Sequence of chain 1.A:
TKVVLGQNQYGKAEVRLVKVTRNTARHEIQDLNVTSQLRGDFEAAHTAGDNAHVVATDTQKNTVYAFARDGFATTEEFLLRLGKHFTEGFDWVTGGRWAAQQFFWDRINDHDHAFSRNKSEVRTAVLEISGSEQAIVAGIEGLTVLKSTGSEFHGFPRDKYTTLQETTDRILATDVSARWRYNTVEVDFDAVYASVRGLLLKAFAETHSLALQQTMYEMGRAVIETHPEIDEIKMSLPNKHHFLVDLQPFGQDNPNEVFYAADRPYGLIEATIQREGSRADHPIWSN

The protein below binds the small molecule below.
Small molecule (SMILES): O=c1[nH]c(=O)c2[nH]c(=O)[nH]c2[nH]1

Sequence of chain 1.D:
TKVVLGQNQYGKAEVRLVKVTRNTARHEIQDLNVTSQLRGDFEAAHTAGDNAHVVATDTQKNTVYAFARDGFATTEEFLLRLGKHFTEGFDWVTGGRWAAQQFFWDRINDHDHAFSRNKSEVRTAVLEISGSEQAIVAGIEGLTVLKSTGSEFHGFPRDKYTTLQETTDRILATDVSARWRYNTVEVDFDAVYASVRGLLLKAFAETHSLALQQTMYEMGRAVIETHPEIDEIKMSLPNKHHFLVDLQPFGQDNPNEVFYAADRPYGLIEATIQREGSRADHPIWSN

Binding-site contacts:
Ligand atom O24 contacts residue ALA66 of chain 1.A at 3.9 Å.
Ligand atom C6 contacts residue THR67 of chain 1.A at 3.8 Å.
Ligand atom O13 contacts residue TYR20 of chain 1.A at 3.3 Å.
Ligand atom N1 contacts residue GLN223 of chain 1.D at 3.0 Å (h-bond).
Ligand atom C8 contacts residue ASP68 of chain 1.A at 3.9 Å.
Ligand atom C6 contacts residue PHE163 of chain 1.D at 3.7 Å (hydrophobic).
Ligand atom C5 contacts residue PHE163 of chain 1.D at 3.5 Å (hydrophobic).
Ligand atom C4 contacts residue PHE163 of chain 1.D at 3.6 Å (hydrophobic).
Ligand atom O24 contacts residue ASP68 of chain 1.A at 3.0 Å (salt-bridge).
Ligand atom O13 contacts residue GLN223 of chain 1.D at 3.1 Å (h-bond).
Ligand atom O11 contacts residue LEU222 of chain 1.D at 2.6 Å (h-bond).
Ligand atom C5 contacts residue THR67 of chain 1.A at 3.6 Å.
Ligand atom O11 contacts residue ALA221 of chain 1.D at 3.4 Å.
Ligand atom O11 contacts residue PHE163 of chain 1.D at 3.8 Å.
Ligand atom O11 contacts residue ARG180 of chain 1.D at 2.8 Å (salt-bridge).
Ligand atom C2 contacts residue GLN223 of chain 1.D at 3.7 Å.
Ligand atom N9 contacts residue THR67 of chain 1.A at 3.9 Å.
Ligand atom C8 contacts residue LEU174 of chain 1.D at 3.9 Å (hydrophobic).
Ligand atom C2 contacts residue PHE163 of chain 1.D at 3.5 Å (hydrophobic).
Ligand atom N9 contacts residue PHE163 of chain 1.D at 3.7 Å.
Ligand atom N3 contacts residue ARG180 of chain 1.D at 3.1 Å (salt-bridge).
Ligand atom O24 contacts residue LEU174 of chain 1.D at 3.4 Å.
Ligand atom O11 contacts residue GLN223 of chain 1.D at 3.6 Å.
Ligand atom N7 contacts residue PHE163 of chain 1.D at 3.9 Å.
Ligand atom C2 contacts residue LEU222 of chain 1.D at 3.7 Å (hydrophobic).
Ligand atom C2 contacts residue ASN249 of chain 1.D at 3.9 Å.
Ligand atom C2 contacts residue ARG180 of chain 1.D at 3.4 Å.
Ligand atom O24 contacts residue THR67 of chain 1.A at 3.0 Å (h-bond).
Ligand atom N7 contacts residue ALA66 of chain 1.A at 3.6 Å.
Ligand atom O13 contacts residue THR67 of chain 1.A at 3.5 Å.
Ligand atom N3 contacts residue PHE163 of chain 1.D at 3.6 Å.
Ligand atom N9 contacts residue ARG180 of chain 1.D at 3.6 Å (salt-bridge).
Ligand atom C8 contacts residue PHE163 of chain 1.D at 3.8 Å (hydrophobic).
Ligand atom N1 contacts residue PHE163 of chain 1.D at 3.6 Å.
Ligand atom C8 contacts residue THR67 of chain 1.A at 3.0 Å.
Ligand atom N3 contacts residue ASN249 of chain 1.D at 3.6 Å (h-bond).
Ligand atom C4 contacts residue ARG180 of chain 1.D at 3.7 Å.
Ligand atom O13 contacts residue VAL64 of chain 1.A at 3.4 Å.
Ligand atom N7 contacts residue THR67 of chain 1.A at 2.7 Å (h-bond).
Ligand atom C6 contacts residue GLN223 of chain 1.D at 3.8 Å.